Sequence of chain 4.F:
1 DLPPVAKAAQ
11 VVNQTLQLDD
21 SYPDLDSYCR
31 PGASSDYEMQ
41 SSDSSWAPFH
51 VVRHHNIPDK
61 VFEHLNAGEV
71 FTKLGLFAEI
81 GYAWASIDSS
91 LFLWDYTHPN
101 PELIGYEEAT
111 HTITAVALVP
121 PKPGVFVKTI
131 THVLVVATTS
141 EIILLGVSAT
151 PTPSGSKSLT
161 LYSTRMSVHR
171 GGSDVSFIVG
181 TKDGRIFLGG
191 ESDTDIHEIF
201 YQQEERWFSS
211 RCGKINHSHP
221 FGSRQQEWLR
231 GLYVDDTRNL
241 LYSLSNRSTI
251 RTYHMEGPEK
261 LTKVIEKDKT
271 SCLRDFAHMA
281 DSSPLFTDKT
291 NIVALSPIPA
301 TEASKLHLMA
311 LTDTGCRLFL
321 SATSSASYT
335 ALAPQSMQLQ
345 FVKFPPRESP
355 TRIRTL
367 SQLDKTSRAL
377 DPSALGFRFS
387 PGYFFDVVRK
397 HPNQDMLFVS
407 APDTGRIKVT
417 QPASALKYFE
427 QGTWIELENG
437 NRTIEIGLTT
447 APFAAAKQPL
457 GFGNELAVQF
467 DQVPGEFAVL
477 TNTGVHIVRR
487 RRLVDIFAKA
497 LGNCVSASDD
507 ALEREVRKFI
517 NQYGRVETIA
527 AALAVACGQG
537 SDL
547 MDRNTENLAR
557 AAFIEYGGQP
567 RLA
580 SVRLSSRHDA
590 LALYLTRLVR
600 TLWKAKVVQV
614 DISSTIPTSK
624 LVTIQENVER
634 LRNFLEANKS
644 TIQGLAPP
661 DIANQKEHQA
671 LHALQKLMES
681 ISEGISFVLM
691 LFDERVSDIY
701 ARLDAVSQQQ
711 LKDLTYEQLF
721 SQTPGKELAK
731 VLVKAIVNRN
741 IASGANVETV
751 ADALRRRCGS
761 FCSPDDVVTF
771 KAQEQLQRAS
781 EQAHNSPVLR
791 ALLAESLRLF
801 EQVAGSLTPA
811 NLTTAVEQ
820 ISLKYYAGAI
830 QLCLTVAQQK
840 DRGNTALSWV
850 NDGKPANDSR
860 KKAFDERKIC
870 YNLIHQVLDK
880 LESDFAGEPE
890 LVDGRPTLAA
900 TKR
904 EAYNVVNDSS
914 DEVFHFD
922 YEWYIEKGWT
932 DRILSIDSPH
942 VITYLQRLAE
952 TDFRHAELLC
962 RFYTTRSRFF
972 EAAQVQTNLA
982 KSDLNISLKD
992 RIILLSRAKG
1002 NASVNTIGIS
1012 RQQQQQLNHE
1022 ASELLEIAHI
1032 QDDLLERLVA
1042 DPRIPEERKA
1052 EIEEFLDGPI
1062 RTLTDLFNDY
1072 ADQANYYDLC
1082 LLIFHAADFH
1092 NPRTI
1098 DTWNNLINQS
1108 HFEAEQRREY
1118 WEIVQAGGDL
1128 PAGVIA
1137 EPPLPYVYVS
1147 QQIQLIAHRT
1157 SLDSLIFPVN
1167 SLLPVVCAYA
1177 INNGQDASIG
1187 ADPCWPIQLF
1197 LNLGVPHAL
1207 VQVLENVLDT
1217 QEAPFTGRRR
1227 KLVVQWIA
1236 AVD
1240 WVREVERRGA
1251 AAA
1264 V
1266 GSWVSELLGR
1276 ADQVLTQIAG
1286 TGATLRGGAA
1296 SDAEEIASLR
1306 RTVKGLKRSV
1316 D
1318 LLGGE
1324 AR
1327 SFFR

Sequence of chain 4.D:
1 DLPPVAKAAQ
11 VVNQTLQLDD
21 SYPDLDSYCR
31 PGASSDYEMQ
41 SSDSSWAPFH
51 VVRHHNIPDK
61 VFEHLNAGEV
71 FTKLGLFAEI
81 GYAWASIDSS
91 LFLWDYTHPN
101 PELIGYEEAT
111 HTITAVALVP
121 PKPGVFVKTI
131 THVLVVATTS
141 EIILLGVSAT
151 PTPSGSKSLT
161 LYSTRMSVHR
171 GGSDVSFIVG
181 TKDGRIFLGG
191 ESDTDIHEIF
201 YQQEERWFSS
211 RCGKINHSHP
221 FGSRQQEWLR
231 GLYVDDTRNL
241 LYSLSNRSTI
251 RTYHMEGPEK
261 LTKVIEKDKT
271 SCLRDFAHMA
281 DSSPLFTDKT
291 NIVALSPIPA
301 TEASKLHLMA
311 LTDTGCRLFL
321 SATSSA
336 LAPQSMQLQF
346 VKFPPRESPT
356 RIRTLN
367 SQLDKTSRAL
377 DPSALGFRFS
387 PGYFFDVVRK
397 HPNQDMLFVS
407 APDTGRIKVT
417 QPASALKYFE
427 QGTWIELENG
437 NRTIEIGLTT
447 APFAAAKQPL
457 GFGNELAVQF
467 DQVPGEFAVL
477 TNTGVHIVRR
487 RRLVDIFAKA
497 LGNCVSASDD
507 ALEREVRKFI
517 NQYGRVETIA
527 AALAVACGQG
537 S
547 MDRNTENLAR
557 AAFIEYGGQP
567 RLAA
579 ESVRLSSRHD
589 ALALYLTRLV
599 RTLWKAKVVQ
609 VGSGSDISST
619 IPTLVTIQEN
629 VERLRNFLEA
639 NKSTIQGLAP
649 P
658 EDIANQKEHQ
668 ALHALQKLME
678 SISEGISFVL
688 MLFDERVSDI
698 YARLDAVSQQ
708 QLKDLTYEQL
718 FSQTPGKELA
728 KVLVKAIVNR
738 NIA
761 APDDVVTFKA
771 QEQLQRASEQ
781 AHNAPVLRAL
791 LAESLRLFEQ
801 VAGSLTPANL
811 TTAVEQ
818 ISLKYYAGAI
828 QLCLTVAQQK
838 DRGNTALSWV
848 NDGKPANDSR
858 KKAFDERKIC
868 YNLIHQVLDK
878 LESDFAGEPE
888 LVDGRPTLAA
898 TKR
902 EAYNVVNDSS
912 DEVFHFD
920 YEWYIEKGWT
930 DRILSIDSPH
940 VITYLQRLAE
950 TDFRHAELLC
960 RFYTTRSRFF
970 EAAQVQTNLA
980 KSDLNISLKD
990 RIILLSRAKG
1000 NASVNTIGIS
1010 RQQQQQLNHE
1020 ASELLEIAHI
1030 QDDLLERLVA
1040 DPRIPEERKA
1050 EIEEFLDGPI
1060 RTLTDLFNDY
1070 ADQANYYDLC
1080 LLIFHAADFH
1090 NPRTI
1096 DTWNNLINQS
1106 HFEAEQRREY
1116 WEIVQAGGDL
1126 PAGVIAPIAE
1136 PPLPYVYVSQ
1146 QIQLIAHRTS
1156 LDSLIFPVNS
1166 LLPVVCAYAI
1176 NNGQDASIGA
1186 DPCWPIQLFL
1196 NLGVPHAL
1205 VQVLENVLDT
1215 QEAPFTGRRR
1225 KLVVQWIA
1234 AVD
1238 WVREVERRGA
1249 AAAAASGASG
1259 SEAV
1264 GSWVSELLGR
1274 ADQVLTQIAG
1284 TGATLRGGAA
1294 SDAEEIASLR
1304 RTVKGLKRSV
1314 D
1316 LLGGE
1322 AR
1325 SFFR

Binding-site contacts:
Ligand atom N contacts residue LEU91 of chain 4.F at 0.7 Å.
Ligand atom OD1 contacts residue LEU159 of chain 4.F at 1.0 Å (h-bond).
Ligand atom CB contacts residue SER148 of chain 4.F at 1.3 Å.
Ligand atom C contacts residue LEU159 of chain 4.F at 0.8 Å (hydrophobic).
Ligand atom CA contacts residue LEU91 of chain 4.F at 0.8 Å (hydrophobic).
Ligand atom O contacts residue ILE113 of chain 4.F at 0.7 Å.
Ligand atom N contacts residue THR160 of chain 4.F at 1.0 Å (h-bond).
Ligand atom CZ contacts residue ILE104 of chain 4.F at 1.3 Å (hydrophobic).
Ligand atom CB contacts residue TRP84 of chain 4.F at 1.4 Å (hydrophobic).
Ligand atom CG contacts residue LEU159 of chain 4.F at 0.6 Å (hydrophobic).
Ligand atom OG1 contacts residue TRP84 of chain 4.F at 1.3 Å.
Ligand atom NE contacts residue ILE104 of chain 4.F at 0.7 Å.
Ligand atom CD contacts residue THR114 of chain 4.F at 1.3 Å.
Ligand atom CE1 contacts residue PRO99 of chain 4.F at 1.1 Å (hydrophobic).
Ligand atom N contacts residue LEU159 of chain 4.F at 1.4 Å (h-bond).
Ligand atom CA contacts residue LEU93 of chain 4.F at 1.2 Å (hydrophobic).
Ligand atom O contacts residue LEU91 of chain 4.F at 1.2 Å.
Ligand atom C contacts residue LEU159 of chain 4.F at 0.7 Å (hydrophobic).
Ligand atom OG contacts residue ALA115 of chain 4.F at 1.3 Å (h-bond).
Ligand atom O contacts residue LEU159 of chain 4.F at 0.9 Å.
Ligand atom N contacts residue LEU159 of chain 4.F at 1.2 Å.
Ligand atom NE2 contacts residue PRO99 of chain 4.F at 0.6 Å.
Ligand atom C contacts residue LEU91 of chain 4.F at 1.0 Å (hydrophobic).
Ligand atom NH2 contacts residue ALA3 of chain 4.L at 1.1 Å.
Ligand atom N contacts residue ILE113 of chain 4.F at 1.2 Å.
Ligand atom C contacts residue LEU93 of chain 4.F at 0.8 Å (hydrophobic).
Ligand atom CB contacts residue THR1061 of chain 4.D at 1.0 Å.
Ligand atom CA contacts residue LEU91 of chain 4.F at 1.1 Å (hydrophobic).
Ligand atom CB contacts residue ILE113 of chain 4.F at 1.3 Å (hydrophobic).
Ligand atom CD contacts residue LYS73 of chain 4.F at 1.2 Å.
Ligand atom C contacts residue ILE113 of chain 4.F at 1.2 Å (hydrophobic).
Ligand atom CD contacts residue ILE104 of chain 4.F at 1.2 Å (hydrophobic).
Ligand atom N contacts residue LEU93 of chain 4.F at 0.9 Å.
Ligand atom CD1 contacts residue SER89 of chain 4.F at 1.0 Å.
Ligand atom CB contacts residue LEU91 of chain 4.F at 0.8 Å (hydrophobic).
Ligand atom ND2 contacts residue LEU159 of chain 4.F at 1.3 Å (h-bond).
Ligand atom CE2 contacts residue TYR106 of chain 4.F at 1.3 Å (hydrophobic).
Ligand atom CA contacts residue ILE113 of chain 4.F at 0.7 Å (hydrophobic).
Ligand atom CG contacts residue THR1061 of chain 4.D at 1.1 Å.
Ligand atom CA contacts residue ILE113 of chain 4.F at 0.8 Å (hydrophobic).

Sequence of chain 4.L:
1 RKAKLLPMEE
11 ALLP

The small molecule below binds the protein below.
Small molecule (SMILES): CC[C@H](C)[C@H](NC(=O)[C@@H](NC(=O)[C@H](CC(C)C)NC(=O)[C@H](CCCCN)NC(=O)[C@H](CCCCN)NC(=O)[C@@H](N)Cc1cnc[nH]1)C(C)C)C(=O)N[C@@H](CC(N)=O)C(=O)N[C@@H](CCCCN)C(=O)N[C@@H](CC(=O)O)C(=O)N[C@@H](CCSC)C(=O)N[C@@H](CCCN=C(N)N)C(=O)N[C@H](C(=O)N[C@@H](CC(=O)O)C(=O)N[C@@H](CC(C)C)C(=O)N[C@@H](Cc1ccccc1)C(=O)N[C@@H](CO)C(=O)N1CCC[C@H]1C(=O)N1CCC[C@H]1C(=O)N[C@H](C=O)CC(N)=O)[C@@H](C)O